Sequence of chain 2.A:
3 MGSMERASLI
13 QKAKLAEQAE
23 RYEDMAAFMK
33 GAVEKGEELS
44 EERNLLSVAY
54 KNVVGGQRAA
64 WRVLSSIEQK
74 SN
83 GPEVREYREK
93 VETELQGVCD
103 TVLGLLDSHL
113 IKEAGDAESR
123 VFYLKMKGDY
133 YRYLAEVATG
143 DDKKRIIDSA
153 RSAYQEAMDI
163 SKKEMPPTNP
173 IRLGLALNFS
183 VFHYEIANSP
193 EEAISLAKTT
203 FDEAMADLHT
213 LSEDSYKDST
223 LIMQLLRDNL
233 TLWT

The protein below binds the small molecule below.
Small molecule (SMILES): CC[C@H](C)[C@H](NC(=O)[C@H](COP(=O)(O)O)NC(=O)CNC(=O)[C@H](C)N)C(=O)N1CCC[C@H]1C(=O)NCC(=O)N[C@@H](C)C(=O)N[C@@H](C)C(=O)N[C@H](C=O)CO

Binding-site contacts:
Ligand atom O contacts residue LYS54 of chain 2.A at 3.7 Å.
Ligand atom O3P contacts residue ARG134 of chain 2.A at 2.8 Å (salt-bridge).
Ligand atom P contacts residue ARG61 of chain 2.A at 3.7 Å.
Ligand atom CB contacts residue ASN55 of chain 2.A at 3.5 Å.
Ligand atom CA contacts residue ASN180 of chain 2.A at 3.4 Å.
Ligand atom O contacts residue ASN55 of chain 2.A at 3.0 Å (h-bond).
Ligand atom P contacts residue TYR135 of chain 2.A at 3.7 Å.
Ligand atom N contacts residue GLU19 of chain 2.A at 2.7 Å (salt-bridge).
Ligand atom O contacts residue ASN231 of chain 2.A at 2.9 Å (h-bond).
Ligand atom O3P contacts residue TYR135 of chain 2.A at 2.5 Å (h-bond).
Ligand atom C contacts residue GLU19 of chain 2.A at 2.8 Å.
Ligand atom N contacts residue LEU234 of chain 2.A at 3.6 Å.
Ligand atom N contacts residue ASN180 of chain 2.A at 2.9 Å (h-bond).
Ligand atom N contacts residue ASN231 of chain 2.A at 3.0 Å (h-bond).
Ligand atom CB contacts residue TRP235 of chain 2.A at 3.7 Å (hydrophobic).
Ligand atom P contacts residue ARG134 of chain 2.A at 3.7 Å.
Ligand atom O contacts residue VAL51 of chain 2.A at 3.7 Å.
Ligand atom C contacts residue ASN231 of chain 2.A at 3.7 Å.
Ligand atom CB contacts residue ASN180 of chain 2.A at 3.4 Å.
Ligand atom CA contacts residue ASN55 of chain 2.A at 3.4 Å.
Ligand atom O contacts residue GLU19 of chain 2.A at 3.3 Å (salt-bridge).
Ligand atom C contacts residue GLU19 of chain 2.A at 3.7 Å.
Ligand atom O contacts residue VAL51 of chain 2.A at 3.6 Å.
Ligand atom CG contacts residue V3B1 of chain 2.D at 3.4 Å.
Ligand atom C contacts residue ASN180 of chain 2.A at 3.6 Å.
Ligand atom CB contacts residue VAL51 of chain 2.A at 3.5 Å (hydrophobic).
Ligand atom O2P contacts residue ARG61 of chain 2.A at 2.8 Å (salt-bridge).
Ligand atom O contacts residue VAL183 of chain 2.A at 3.6 Å.
Ligand atom N contacts residue VAL51 of chain 2.A at 3.7 Å.
Ligand atom CD contacts residue LEU227 of chain 2.A at 3.8 Å (hydrophobic).
Ligand atom CA contacts residue GLU19 of chain 2.A at 3.2 Å.
Ligand atom O1P contacts residue ARG61 of chain 2.A at 2.8 Å (salt-bridge).
Ligand atom CA contacts residue ASN231 of chain 2.A at 3.6 Å.
Ligand atom O1P contacts residue ARG134 of chain 2.A at 2.8 Å (salt-bridge).
Ligand atom OG contacts residue ASN47 of chain 2.A at 3.5 Å.
Ligand atom CG1 contacts residue GLY176 of chain 2.A at 3.7 Å.
Ligand atom CB contacts residue GLU187 of chain 2.A at 3.2 Å.
Ligand atom N contacts residue LEU179 of chain 2.A at 3.6 Å.
Ligand atom O contacts residue GLU187 of chain 2.A at 3.5 Å (salt-bridge).
Ligand atom C contacts residue ASN55 of chain 2.A at 3.5 Å.